Binding-site contacts:
Ligand atom C6 contacts residue ILE90 of chain 1.A at 3.4 Å (hydrophobic).
Ligand atom O15 contacts residue SER72 of chain 1.A at 3.6 Å.
Ligand atom S11 contacts residue ASP71 of chain 1.A at 4.2 Å.
Ligand atom C12 contacts residue LEU56 of chain 1.A at 4.0 Å (hydrophobic).
Ligand atom N10 contacts residue ASP71 of chain 1.A at 3.4 Å (salt-bridge).
Ligand atom C18 contacts residue LEU56 of chain 1.A at 4.4 Å (hydrophobic).
Ligand atom O15 contacts residue ASP71 of chain 1.A at 3.8 Å.
Ligand atom C4 contacts residue ILE90 of chain 1.A at 4.3 Å (hydrophobic).
Ligand atom C17 contacts residue LEU56 of chain 1.A at 3.6 Å (hydrophobic).
Ligand atom O13 contacts residue ASP71 of chain 1.A at 3.7 Å.
Ligand atom N10 contacts residue LEU56 of chain 1.A at 4.0 Å.
Ligand atom C7 contacts residue ILE90 of chain 1.A at 3.3 Å (hydrophobic).
Ligand atom C5 contacts residue PHE69 of chain 1.A at 3.6 Å (hydrophobic).
Ligand atom S11 contacts residue SER72 of chain 1.A at 4.3 Å.
Ligand atom S11 contacts residue ASP70 of chain 1.A at 3.8 Å.
Ligand atom C2 contacts residue ILE90 of chain 1.A at 3.8 Å (hydrophobic).
Ligand atom C3 contacts residue ILE90 of chain 1.A at 4.1 Å (hydrophobic).
Ligand atom C16 contacts residue LEU56 of chain 1.A at 3.3 Å (hydrophobic).
Ligand atom N10 contacts residue PHE69 of chain 1.A at 3.6 Å.
Ligand atom N8 contacts residue PHE69 of chain 1.A at 2.9 Å (h-bond).
Ligand atom S1 contacts residue ILE90 of chain 1.A at 4.4 Å.
Ligand atom O23 contacts residue ASN66 of chain 1.A at 4.1 Å.
Ligand atom O23 contacts residue GLN91 of chain 1.A at 4.2 Å.
Ligand atom O14 contacts residue SER72 of chain 1.A at 4.0 Å.
Ligand atom C6 contacts residue PHE69 of chain 1.A at 3.4 Å (hydrophobic).
Ligand atom N10 contacts residue ASP70 of chain 1.A at 3.6 Å.
Ligand atom O23 contacts residue GLU68 of chain 1.A at 4.0 Å.
Ligand atom O22 contacts residue ILE90 of chain 1.A at 3.8 Å.
Ligand atom C7 contacts residue GLU68 of chain 1.A at 4.0 Å.
Ligand atom C9 contacts residue LEU56 of chain 1.A at 4.4 Å (hydrophobic).
Ligand atom C9 contacts residue ASP71 of chain 1.A at 3.3 Å.
Ligand atom O15 contacts residue ASP70 of chain 1.A at 2.5 Å (salt-bridge).
Ligand atom C9 contacts residue PHE69 of chain 1.A at 3.8 Å (hydrophobic).
Ligand atom N8 contacts residue ASP71 of chain 1.A at 3.4 Å (salt-bridge).
Ligand atom C6 contacts residue GLU68 of chain 1.A at 3.9 Å.
Ligand atom C5 contacts residue ILE90 of chain 1.A at 4.1 Å (hydrophobic).
Ligand atom C5 contacts residue ASP71 of chain 1.A at 4.1 Å.
Ligand atom O14 contacts residue ASP71 of chain 1.A at 4.0 Å.
Ligand atom N8 contacts residue LEU56 of chain 1.A at 4.2 Å.

The protein below binds the small molecule below.
Small molecule (SMILES): Cc1ccc(S(=O)(=O)NC(=O)Nc2ccc(S(N)(=O)=O)cc2)cc1

Sequence of chain 1.A:
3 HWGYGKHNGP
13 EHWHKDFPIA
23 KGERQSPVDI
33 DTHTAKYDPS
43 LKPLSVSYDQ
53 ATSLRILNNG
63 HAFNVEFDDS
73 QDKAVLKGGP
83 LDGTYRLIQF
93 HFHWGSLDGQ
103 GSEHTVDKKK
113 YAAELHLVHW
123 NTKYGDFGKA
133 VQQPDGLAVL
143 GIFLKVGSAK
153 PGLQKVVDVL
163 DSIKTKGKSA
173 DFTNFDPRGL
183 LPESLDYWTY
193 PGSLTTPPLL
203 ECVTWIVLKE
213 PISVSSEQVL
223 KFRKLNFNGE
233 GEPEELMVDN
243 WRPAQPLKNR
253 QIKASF